Binding-site contacts:
Ligand atom S contacts residue CYS231 of chain 1.A at 3.9 Å.
Ligand atom O contacts residue GLU202 of chain 1.A at 3.4 Å (salt-bridge).
Ligand atom O1 contacts residue CYS201 of chain 1.A at 3.3 Å.
Ligand atom N1 contacts residue CYS201 of chain 1.A at 3.8 Å.
Ligand atom CL contacts residue GLY238 of chain 1.A at 3.6 Å.
Ligand atom N1 contacts residue GLY230 of chain 1.A at 3.0 Å (h-bond).
Ligand atom C6 contacts residue TRP227 of chain 1.A at 3.3 Å (hydrophobic).
Ligand atom C4 contacts residue GLY238 of chain 1.A at 3.8 Å.
Ligand atom C4 contacts residue TRP227 of chain 1.A at 3.9 Å (hydrophobic).
Ligand atom C2 contacts residue GLY230 of chain 1.A at 3.6 Å.
Ligand atom C contacts residue GLY228 of chain 1.A at 3.2 Å.
Ligand atom C4 contacts residue GLY228 of chain 1.A at 3.8 Å.
Ligand atom C3 contacts residue GLY228 of chain 1.A at 3.8 Å.
Ligand atom N1 contacts residue ALA200 of chain 1.A at 4.0 Å.
Ligand atom S contacts residue GLU202 of chain 1.A at 3.7 Å.
Ligand atom C2 contacts residue ALA200 of chain 1.A at 3.7 Å (hydrophobic).
Ligand atom CL contacts residue VAL225 of chain 1.A at 3.5 Å.
Ligand atom C6 contacts residue VAL225 of chain 1.A at 3.7 Å (hydrophobic).
Ligand atom C5 contacts residue GLY228 of chain 1.A at 3.7 Å.
Ligand atom C7 contacts residue GLY228 of chain 1.A at 3.5 Å.
Ligand atom C5 contacts residue VAL225 of chain 1.A at 3.9 Å (hydrophobic).
Ligand atom C3 contacts residue ALA200 of chain 1.A at 3.2 Å (hydrophobic).
Ligand atom N1 contacts residue CYS231 of chain 1.A at 3.4 Å (h-bond).
Ligand atom C3 contacts residue ASP199 of chain 1.A at 3.5 Å.
Ligand atom O contacts residue CYS201 of chain 1.A at 3.9 Å.
Ligand atom C6 contacts residue GLY228 of chain 1.A at 3.5 Å.
Ligand atom C contacts residue GLY230 of chain 1.A at 3.5 Å.
Ligand atom CL contacts residue PHE239 of chain 1.A at 3.2 Å.
Ligand atom C2 contacts residue GLY228 of chain 1.A at 3.9 Å.
Ligand atom C4 contacts residue ALA200 of chain 1.A at 3.7 Å (hydrophobic).
Ligand atom CL contacts residue TRP227 of chain 1.A at 3.3 Å.
Ligand atom C4 contacts residue ASP199 of chain 1.A at 3.2 Å.
Ligand atom C7 contacts residue TRP227 of chain 1.A at 3.8 Å (hydrophobic).
Ligand atom C5 contacts residue TRP227 of chain 1.A at 3.4 Å (hydrophobic).
Ligand atom C3 contacts residue GLY230 of chain 1.A at 3.5 Å.
Ligand atom S contacts residue CYS201 of chain 1.A at 3.9 Å.
Ligand atom O contacts residue CYS231 of chain 1.A at 3.1 Å (h-bond).
Ligand atom O1 contacts residue GLU202 of chain 1.A at 3.2 Å (salt-bridge).
Ligand atom C5 contacts residue ALA200 of chain 1.A at 3.8 Å (hydrophobic).
Ligand atom CL contacts residue TYR240 of chain 1.A at 3.9 Å.

A protein and the small-molecule ligand that binds it are described below.
Small molecule (SMILES): CN(C)S(=O)(=O)Nc1ccc(Cl)cc1

Sequence of chain 1.A:
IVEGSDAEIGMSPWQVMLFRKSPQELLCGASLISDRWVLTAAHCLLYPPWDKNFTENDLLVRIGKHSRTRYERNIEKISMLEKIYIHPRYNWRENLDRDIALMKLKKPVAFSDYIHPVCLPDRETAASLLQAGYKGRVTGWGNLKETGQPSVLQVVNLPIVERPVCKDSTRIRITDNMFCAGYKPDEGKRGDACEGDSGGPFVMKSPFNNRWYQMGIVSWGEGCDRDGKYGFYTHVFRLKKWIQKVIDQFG